A protein and the small-molecule ligand that binds it are described below.
Small molecule (SMILES): CC(=O)N[C@H]1CO[C@H](CO[C@@H]2O[C@@H](C)[C@@H](O)[C@@H](O)[C@@H]2O)[C@@H](O)[C@@H]1O

Sequence of chain 3.A:
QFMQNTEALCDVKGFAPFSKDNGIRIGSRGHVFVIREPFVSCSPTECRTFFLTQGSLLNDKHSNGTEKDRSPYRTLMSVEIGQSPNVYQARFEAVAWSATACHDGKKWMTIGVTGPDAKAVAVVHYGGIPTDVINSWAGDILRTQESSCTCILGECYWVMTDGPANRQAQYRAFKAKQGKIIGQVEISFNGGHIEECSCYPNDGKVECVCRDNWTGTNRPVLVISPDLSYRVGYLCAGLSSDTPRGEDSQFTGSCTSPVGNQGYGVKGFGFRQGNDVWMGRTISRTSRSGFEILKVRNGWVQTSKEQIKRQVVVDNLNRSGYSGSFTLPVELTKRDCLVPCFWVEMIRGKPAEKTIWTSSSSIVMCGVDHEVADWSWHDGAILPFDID

Binding-site contacts:
Ligand atom O5 contacts residue THR66 of chain 3.A at 3.3 Å.
Ligand atom C5 contacts residue THR66 of chain 3.A at 3.8 Å.
Ligand atom C8 contacts residue ILE387 of chain 3.A at 3.8 Å (hydrophobic).
Ligand atom C6 contacts residue THR66 of chain 3.A at 3.6 Å.
Ligand atom C3 contacts residue ASN64 of chain 3.A at 3.8 Å.
Ligand atom O7 contacts residue ILE356 of chain 3.A at 4.4 Å.
Ligand atom C8 contacts residue ILE356 of chain 3.A at 3.8 Å (hydrophobic).
Ligand atom C6 contacts residue THR66 of chain 3.A at 3.6 Å.
Ligand atom C1 contacts residue ASN64 of chain 3.A at 1.5 Å.
Ligand atom C5 contacts residue THR66 of chain 3.A at 3.9 Å.
Ligand atom N2 contacts residue ASN64 of chain 3.A at 2.9 Å (h-bond).
Ligand atom C8 contacts residue ASN64 of chain 3.A at 4.5 Å.
Ligand atom C7 contacts residue ASN64 of chain 3.A at 3.3 Å.
Ligand atom C2 contacts residue ASN64 of chain 3.A at 2.4 Å.
Ligand atom C5 contacts residue ASN64 of chain 3.A at 3.7 Å.
Ligand atom O5 contacts residue THR66 of chain 3.A at 4.5 Å.
Ligand atom C1 contacts residue THR66 of chain 3.A at 4.1 Å.
Ligand atom N2 contacts residue ILE356 of chain 3.A at 4.3 Å.
Ligand atom C4 contacts residue ASN64 of chain 3.A at 4.3 Å.
Ligand atom O7 contacts residue ASN64 of chain 3.A at 3.2 Å (h-bond).
Ligand atom C7 contacts residue ILE356 of chain 3.A at 4.1 Å (hydrophobic).
Ligand atom O5 contacts residue ASN64 of chain 3.A at 2.4 Å (h-bond).
Ligand atom O6 contacts residue THR66 of chain 3.A at 4.0 Å.